This small molecule binds to this protein.
Small molecule (SMILES): Nc1ncnc2c1ncn2[C@H]1C[C@H](O)[C@@H](COP(=O)(O)O)O1

Sequence of chain 6.A:
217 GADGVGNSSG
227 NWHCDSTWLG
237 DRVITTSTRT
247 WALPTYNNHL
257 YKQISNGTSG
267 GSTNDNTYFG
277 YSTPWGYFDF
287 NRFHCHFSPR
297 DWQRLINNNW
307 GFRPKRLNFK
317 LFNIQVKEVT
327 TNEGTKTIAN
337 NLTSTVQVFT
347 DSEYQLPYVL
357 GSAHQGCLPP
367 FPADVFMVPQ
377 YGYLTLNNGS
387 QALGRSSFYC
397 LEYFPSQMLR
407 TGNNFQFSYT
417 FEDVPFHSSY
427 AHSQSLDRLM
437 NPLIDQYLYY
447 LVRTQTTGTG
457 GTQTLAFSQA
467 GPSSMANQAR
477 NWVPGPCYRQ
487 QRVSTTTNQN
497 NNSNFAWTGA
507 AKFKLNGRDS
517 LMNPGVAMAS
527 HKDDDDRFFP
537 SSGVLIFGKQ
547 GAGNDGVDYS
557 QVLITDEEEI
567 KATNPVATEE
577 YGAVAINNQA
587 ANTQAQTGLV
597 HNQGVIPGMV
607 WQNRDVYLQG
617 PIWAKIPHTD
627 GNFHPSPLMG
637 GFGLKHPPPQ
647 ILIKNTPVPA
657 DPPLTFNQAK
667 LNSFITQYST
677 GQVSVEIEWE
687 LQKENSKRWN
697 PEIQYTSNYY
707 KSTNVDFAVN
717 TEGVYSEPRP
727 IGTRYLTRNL

Binding-site contacts:
Ligand atom N1 contacts residue VAL420 of chain 6.A at 3.7 Å.
Ligand atom C4 contacts residue PRO421 of chain 6.A at 4.3 Å (hydrophobic).
Ligand atom C6 contacts residue GLY639 of chain 6.A at 3.8 Å.
Ligand atom C2 contacts residue GLY639 of chain 6.A at 3.1 Å.
Ligand atom N9 contacts residue HIS630 of chain 6.A at 4.2 Å.
Ligand atom C5 contacts residue SER632 of chain 6.A at 4.1 Å.
Ligand atom N1 contacts residue GLY639 of chain 6.A at 3.1 Å (h-bond).
Ligand atom N7 contacts residue ASN609 of chain 6.A at 3.8 Å.
Ligand atom N3 contacts residue GLY639 of chain 6.A at 4.3 Å.
Ligand atom C6 contacts residue PRO421 of chain 6.A at 4.1 Å (hydrophobic).
Ligand atom C2 contacts residue PRO631 of chain 6.A at 3.3 Å (hydrophobic).
Ligand atom N3 contacts residue PRO631 of chain 6.A at 3.6 Å.
Ligand atom C3' contacts residue HIS630 of chain 6.A at 4.4 Å.
Ligand atom N1 contacts residue PRO631 of chain 6.A at 3.5 Å (h-bond).
Ligand atom C5 contacts residue PRO421 of chain 6.A at 4.1 Å (hydrophobic).
Ligand atom N9 contacts residue PRO421 of chain 6.A at 4.4 Å.
Ligand atom C8 contacts residue PRO421 of chain 6.A at 4.3 Å (hydrophobic).
Ligand atom N7 contacts residue HIS630 of chain 6.A at 4.1 Å.
Ligand atom N6 contacts residue GLY637 of chain 6.A at 3.7 Å.
Ligand atom N1 contacts residue PRO421 of chain 6.A at 4.3 Å.
Ligand atom N7 contacts residue SER632 of chain 6.A at 4.1 Å.
Ligand atom C6 contacts residue SER632 of chain 6.A at 3.9 Å.
Ligand atom C6 contacts residue PRO631 of chain 6.A at 3.9 Å (hydrophobic).
Ligand atom C8 contacts residue HIS630 of chain 6.A at 3.3 Å.
Ligand atom C1' contacts residue PRO631 of chain 6.A at 4.3 Å (hydrophobic).
Ligand atom C2 contacts residue ILE622 of chain 6.A at 4.5 Å (hydrophobic).
Ligand atom N6 contacts residue PHE638 of chain 6.A at 3.9 Å.
Ligand atom C2' contacts residue HIS630 of chain 6.A at 3.2 Å.
Ligand atom C6 contacts residue VAL420 of chain 6.A at 4.0 Å (hydrophobic).
Ligand atom N6 contacts residue VAL420 of chain 6.A at 4.0 Å.
Ligand atom C2 contacts residue PRO421 of chain 6.A at 4.5 Å (hydrophobic).
Ligand atom N6 contacts residue GLY639 of chain 6.A at 3.6 Å (h-bond).
Ligand atom N1 contacts residue PHE638 of chain 6.A at 4.3 Å.
Ligand atom N7 contacts residue PRO421 of chain 6.A at 4.2 Å.
Ligand atom C2 contacts residue VAL420 of chain 6.A at 4.3 Å (hydrophobic).
Ligand atom C1' contacts residue HIS630 of chain 6.A at 4.0 Å.
Ligand atom C4 contacts residue PRO631 of chain 6.A at 4.0 Å (hydrophobic).
Ligand atom N6 contacts residue SER632 of chain 6.A at 3.3 Å (h-bond).
Ligand atom C5 contacts residue PRO631 of chain 6.A at 4.2 Å (hydrophobic).